Binding-site contacts:
Ligand atom NAK contacts residue TYR72 of chain 1.A at 4.4 Å.
Ligand atom CAF contacts residue GLU38 of chain 1.A at 4.2 Å.
Ligand atom NAL contacts residue ASP55 of chain 1.A at 2.8 Å (salt-bridge).
Ligand atom NAL contacts residue SER40 of chain 1.A at 3.5 Å.
Ligand atom CAE contacts residue THR75 of chain 1.A at 3.7 Å.
Ligand atom NAK contacts residue LEU57 of chain 1.A at 4.2 Å.
Ligand atom CAQ contacts residue LEU57 of chain 1.A at 4.1 Å (hydrophobic).
Ligand atom CAP contacts residue LEU57 of chain 1.A at 3.8 Å (hydrophobic).
Ligand atom CAB contacts residue THR75 of chain 1.A at 3.9 Å.
Ligand atom CAB contacts residue TYR72 of chain 1.A at 3.6 Å (hydrophobic).
Ligand atom CAA contacts residue LYS6 of chain 1.A at 3.9 Å.
Ligand atom NAM contacts residue LEU57 of chain 1.A at 4.2 Å.
Ligand atom CAB contacts residue VAL8 of chain 1.A at 3.7 Å (hydrophobic).
Ligand atom CAA contacts residue LEU57 of chain 1.A at 3.9 Å (hydrophobic).
Ligand atom CAA contacts residue VAL8 of chain 1.A at 3.5 Å (hydrophobic).
Ligand atom CAA contacts residue LEU7 of chain 1.A at 3.7 Å (hydrophobic).
Ligand atom CAE contacts residue TYR72 of chain 1.A at 4.1 Å (hydrophobic).
Ligand atom NAJ contacts residue LEU57 of chain 1.A at 4.2 Å.
Ligand atom CAA contacts residue GLY76 of chain 1.A at 4.2 Å.
Ligand atom CAG contacts residue GLU38 of chain 1.A at 3.3 Å.
Ligand atom CAS contacts residue LEU57 of chain 1.A at 4.3 Å (hydrophobic).
Ligand atom CAE contacts residue LEU57 of chain 1.A at 4.2 Å (hydrophobic).
Ligand atom CAH contacts residue SER40 of chain 1.A at 3.6 Å.
Ligand atom CAB contacts residue GLY76 of chain 1.A at 4.0 Å.
Ligand atom CAG contacts residue LEU57 of chain 1.A at 4.1 Å (hydrophobic).
Ligand atom CAC contacts residue GLU38 of chain 1.A at 3.6 Å.
Ligand atom CAA contacts residue ASP55 of chain 1.A at 4.3 Å.
Ligand atom CAD contacts residue LEU57 of chain 1.A at 3.8 Å (hydrophobic).
Ligand atom CAD contacts residue LEU7 of chain 1.A at 3.6 Å (hydrophobic).
Ligand atom CAD contacts residue ASP55 of chain 1.A at 3.4 Å.
Ligand atom CAQ contacts residue ASP55 of chain 1.A at 3.8 Å.
Ligand atom CAB contacts residue LEU57 of chain 1.A at 4.2 Å (hydrophobic).
Ligand atom CAC contacts residue LEU57 of chain 1.A at 4.1 Å (hydrophobic).
Ligand atom NAM contacts residue SER40 of chain 1.A at 4.3 Å.
Ligand atom CAF contacts residue LEU57 of chain 1.A at 4.0 Å (hydrophobic).
Ligand atom CAD contacts residue ILE56 of chain 1.A at 4.3 Å (hydrophobic).
Ligand atom CAR contacts residue LEU57 of chain 1.A at 3.8 Å (hydrophobic).
Ligand atom CAH contacts residue ASP55 of chain 1.A at 3.7 Å.
Ligand atom NAJ contacts residue GLU38 of chain 1.A at 2.8 Å (salt-bridge).
Ligand atom CAD contacts residue LYS6 of chain 1.A at 4.0 Å.

This small molecule binds to this protein.
Small molecule (SMILES): c1ccc2c(Cc3nc4cnccc4[nH]3)c[nH]c2c1

Sequence of chain 1.A:
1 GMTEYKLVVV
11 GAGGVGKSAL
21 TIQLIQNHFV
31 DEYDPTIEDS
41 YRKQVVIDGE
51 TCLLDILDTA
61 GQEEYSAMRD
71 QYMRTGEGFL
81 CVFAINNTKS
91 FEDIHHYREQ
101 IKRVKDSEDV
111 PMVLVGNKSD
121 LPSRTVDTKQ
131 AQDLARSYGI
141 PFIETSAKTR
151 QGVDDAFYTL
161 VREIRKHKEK